Sequence of chain 33.A:
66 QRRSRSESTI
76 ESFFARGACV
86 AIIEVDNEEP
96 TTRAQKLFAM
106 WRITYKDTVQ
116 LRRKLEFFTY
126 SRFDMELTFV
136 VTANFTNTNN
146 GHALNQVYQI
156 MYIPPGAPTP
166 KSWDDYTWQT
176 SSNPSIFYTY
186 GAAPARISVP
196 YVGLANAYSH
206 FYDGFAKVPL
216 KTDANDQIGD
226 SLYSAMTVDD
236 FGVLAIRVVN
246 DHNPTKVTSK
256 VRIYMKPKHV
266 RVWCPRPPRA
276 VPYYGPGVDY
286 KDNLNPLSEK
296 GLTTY

Sequence of chain 33.C:
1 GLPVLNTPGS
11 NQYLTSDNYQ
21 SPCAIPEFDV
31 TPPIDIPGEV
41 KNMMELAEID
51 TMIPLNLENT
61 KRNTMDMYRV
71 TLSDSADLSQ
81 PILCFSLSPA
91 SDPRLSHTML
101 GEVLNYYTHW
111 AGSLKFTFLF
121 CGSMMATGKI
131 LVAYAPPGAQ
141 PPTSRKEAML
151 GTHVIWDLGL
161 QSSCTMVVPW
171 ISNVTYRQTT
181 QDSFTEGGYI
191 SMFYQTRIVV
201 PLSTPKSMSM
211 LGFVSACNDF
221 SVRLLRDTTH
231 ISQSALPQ

The small molecule below binds the protein below.
Small molecule (SMILES): CCO/N=C/c1ccc(OCC[C@@H](C)CCN2CCN(c3ccncc3)C2=O)cc1

Binding-site contacts:
Ligand atom CAA contacts residue ILE181 of chain 33.A at 3.8 Å (hydrophobic).
Ligand atom CAR contacts residue TYR203 of chain 33.A at 3.7 Å (hydrophobic).
Ligand atom CBB contacts residue MET130 of chain 33.A at 3.7 Å (hydrophobic).
Ligand atom CAJ contacts residue LEU132 of chain 33.A at 3.3 Å (hydrophobic).
Ligand atom CAB contacts residue TYR203 of chain 33.A at 3.6 Å (hydrophobic).
Ligand atom NAT contacts residue TYR157 of chain 33.A at 3.4 Å.
Ligand atom CAA contacts residue ILE155 of chain 33.A at 3.8 Å (hydrophobic).
Ligand atom CAS contacts residue TYR203 of chain 33.A at 3.7 Å (hydrophobic).
Ligand atom CAE contacts residue TYR110 of chain 33.A at 3.8 Å (hydrophobic).
Ligand atom NAU contacts residue LYS111 of chain 33.A at 3.5 Å (salt-bridge).
Ligand atom CAN contacts residue ILE108 of chain 33.A at 3.7 Å (hydrophobic).
Ligand atom CBA contacts residue TYR110 of chain 33.A at 3.4 Å (hydrophobic).
Ligand atom CAX contacts residue PHE236 of chain 33.A at 3.3 Å (hydrophobic).
Ligand atom CAA contacts residue PRO179 of chain 33.A at 3.3 Å (hydrophobic).
Ligand atom CAO contacts residue PHE236 of chain 33.A at 3.7 Å (hydrophobic).
Ligand atom OAC contacts residue PHE236 of chain 33.A at 3.5 Å.
Ligand atom NBC contacts residue PHE236 of chain 33.A at 3.7 Å.
Ligand atom NBD contacts residue TYR110 of chain 33.A at 3.4 Å.
Ligand atom CAX contacts residue TYR110 of chain 33.A at 3.6 Å (hydrophobic).
Ligand atom CAM contacts residue TYR157 of chain 33.A at 3.8 Å (hydrophobic).
Ligand atom CAG contacts residue TYR110 of chain 33.A at 3.7 Å (hydrophobic).
Ligand atom CAY contacts residue VAL194 of chain 33.A at 3.8 Å (hydrophobic).
Ligand atom CAI contacts residue TYR157 of chain 33.A at 3.6 Å (hydrophobic).
Ligand atom CAL contacts residue MET130 of chain 33.A at 3.2 Å (hydrophobic).
Ligand atom CAF contacts residue LYS111 of chain 33.A at 3.6 Å.
Ligand atom CAL contacts residue VAL194 of chain 33.A at 3.8 Å (hydrophobic).
Ligand atom CAK contacts residue TYR157 of chain 33.A at 3.6 Å (hydrophobic).
Ligand atom OAV contacts residue ILE192 of chain 33.A at 3.1 Å.
Ligand atom CAH contacts residue TYR110 of chain 33.A at 3.6 Å (hydrophobic).
Ligand atom CAL contacts residue LEU132 of chain 33.A at 3.8 Å (hydrophobic).
Ligand atom CAZ contacts residue VAL194 of chain 33.A at 3.9 Å (hydrophobic).
Ligand atom CAE contacts residue SER204 of chain 33.A at 3.4 Å.
Ligand atom OAC contacts residue TYR110 of chain 33.A at 3.6 Å.
Ligand atom NBD contacts residue PHE236 of chain 33.A at 3.6 Å.
Ligand atom CAJ contacts residue VAL194 of chain 33.A at 3.6 Å (hydrophobic).
Ligand atom OAC contacts residue THR109 of chain 33.A at 3.8 Å.
Ligand atom CAD contacts residue ILE192 of chain 33.A at 3.4 Å (hydrophobic).
Ligand atom NAT contacts residue ILE192 of chain 33.A at 3.8 Å.
Ligand atom CAQ contacts residue PHE236 of chain 33.A at 3.5 Å (hydrophobic).
Ligand atom CAA contacts residue SER180 of chain 33.A at 3.6 Å.